Binding-site contacts:
Ligand atom C05 contacts residue ILE218 of chain 2.A at 4.0 Å (hydrophobic).
Ligand atom N02 contacts residue GLU243 of chain 2.A at 2.9 Å (salt-bridge).
Ligand atom N02 contacts residue TYR239 of chain 2.A at 3.8 Å.
Ligand atom C02 contacts residue GLU243 of chain 2.A at 3.6 Å.
Ligand atom C07 contacts residue ILE218 of chain 2.A at 3.5 Å (hydrophobic).
Ligand atom N01 contacts residue GLU243 of chain 2.A at 2.8 Å (salt-bridge).
Ligand atom N22 contacts residue HEM1 of chain 2.B at 3.1 Å (h-bond).
Ligand atom C10 contacts residue GLU243 of chain 2.A at 3.4 Å.
Ligand atom N01 contacts residue HEM1 of chain 2.B at 4.0 Å.
Ligand atom C09 contacts residue HEM1 of chain 2.B at 3.3 Å.
Ligand atom C06 contacts residue PHE235 of chain 2.A at 4.0 Å (hydrophobic).
Ligand atom N02 contacts residue TRP238 of chain 2.A at 2.8 Å (h-bond).
Ligand atom C16 contacts residue TYR357 of chain 2.A at 3.8 Å (hydrophobic).
Ligand atom C15 contacts residue HEM1 of chain 2.B at 4.0 Å.
Ligand atom C13 contacts residue HEM1 of chain 2.B at 4.0 Å.
Ligand atom C11 contacts residue TRP329 of chain 2.A at 4.0 Å (hydrophobic).
Ligand atom C12 contacts residue HEM1 of chain 2.B at 3.2 Å.
Ligand atom C06 contacts residue HEM1 of chain 2.B at 3.4 Å.
Ligand atom C02 contacts residue HEM1 of chain 2.B at 3.7 Å.
Ligand atom C23 contacts residue TYR357 of chain 2.A at 3.7 Å (hydrophobic).
Ligand atom C15 contacts residue TYR357 of chain 2.A at 4.0 Å (hydrophobic).
Ligand atom C16 contacts residue HEM1 of chain 2.B at 3.0 Å.
Ligand atom C03 contacts residue HEM1 of chain 2.B at 3.0 Å.
Ligand atom N02 contacts residue HEM1 of chain 2.B at 3.6 Å.
Ligand atom C09 contacts residue GLU243 of chain 2.A at 3.2 Å.
Ligand atom C02 contacts residue TRP238 of chain 2.A at 4.0 Å (hydrophobic).
Ligand atom N02 contacts residue PRO216 of chain 2.A at 3.9 Å.
Ligand atom C04 contacts residue HEM1 of chain 2.B at 3.1 Å.
Ligand atom C10 contacts residue HEM1 of chain 2.B at 3.9 Å.
Ligand atom N24 contacts residue TYR357 of chain 2.A at 4.0 Å.
Ligand atom C08 contacts residue HEM1 of chain 2.B at 3.5 Å.
Ligand atom C07 contacts residue HEM1 of chain 2.B at 3.5 Å.
Ligand atom C21 contacts residue HEM1 of chain 2.B at 3.1 Å.
Ligand atom C06 contacts residue ILE218 of chain 2.A at 3.4 Å (hydrophobic).
Ligand atom C25 contacts residue HIS128 of chain 2.A at 3.6 Å.
Ligand atom C16 contacts residue TRP329 of chain 2.A at 4.0 Å (hydrophobic).
Ligand atom C26 contacts residue TYR357 of chain 2.A at 4.0 Å (hydrophobic).
Ligand atom C11 contacts residue HEM1 of chain 2.B at 3.3 Å.
Ligand atom C08 contacts residue ILE218 of chain 2.A at 3.8 Å (hydrophobic).
Ligand atom C05 contacts residue HEM1 of chain 2.B at 3.6 Å.

A protein and the small-molecule ligand that binds it are described below.
Small molecule (SMILES): CN(C)Cc1cccc(NCc2ccc3ccc(N)nc3c2)c1

Sequence of chain 2.A:
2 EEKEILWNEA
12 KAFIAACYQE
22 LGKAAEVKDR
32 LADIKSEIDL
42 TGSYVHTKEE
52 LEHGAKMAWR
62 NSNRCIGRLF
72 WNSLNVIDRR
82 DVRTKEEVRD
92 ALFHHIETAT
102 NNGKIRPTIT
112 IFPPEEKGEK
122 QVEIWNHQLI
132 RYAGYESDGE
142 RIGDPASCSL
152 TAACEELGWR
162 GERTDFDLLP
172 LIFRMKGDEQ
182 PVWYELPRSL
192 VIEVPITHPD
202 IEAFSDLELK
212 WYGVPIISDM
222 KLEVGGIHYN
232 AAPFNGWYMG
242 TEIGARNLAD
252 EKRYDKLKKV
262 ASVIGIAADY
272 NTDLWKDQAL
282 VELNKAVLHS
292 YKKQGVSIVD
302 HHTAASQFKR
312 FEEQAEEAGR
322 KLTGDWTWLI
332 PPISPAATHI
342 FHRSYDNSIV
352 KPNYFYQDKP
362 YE